A small-molecule ligand and the protein it binds are described below.
Small molecule (SMILES): CC(C)=CCOP(=O)(O)O

Sequence of chain 3.A:
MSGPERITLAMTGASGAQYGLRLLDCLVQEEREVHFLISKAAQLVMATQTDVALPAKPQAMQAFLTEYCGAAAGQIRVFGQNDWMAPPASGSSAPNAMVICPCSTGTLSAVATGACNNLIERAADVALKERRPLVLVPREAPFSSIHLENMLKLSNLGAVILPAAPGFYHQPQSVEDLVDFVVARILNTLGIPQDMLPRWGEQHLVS

Binding-site contacts:
Ligand atom PAJ contacts residue LYS129 of chain 5.A at 3.7 Å.
Ligand atom OAC contacts residue ARG139 of chain 3.A at 3.2 Å (salt-bridge).
Ligand atom CAB contacts residue TYR169 of chain 1.A at 3.7 Å (hydrophobic).
Ligand atom PAJ contacts residue ARG122 of chain 5.A at 3.8 Å.
Ligand atom CAG contacts residue FMN1 of chain 1.C at 3.4 Å.
Ligand atom OAH contacts residue GLY91 of chain 5.A at 3.9 Å.
Ligand atom OAE contacts residue ARG139 of chain 3.A at 3.7 Å.
Ligand atom OAC contacts residue GLU140 of chain 3.A at 3.8 Å.
Ligand atom CAA contacts residue FMN1 of chain 1.C at 3.6 Å.
Ligand atom CAF contacts residue SER90 of chain 5.A at 3.7 Å.
Ligand atom CAF contacts residue FMN1 of chain 1.C at 3.4 Å.
Ligand atom CAF contacts residue ARG122 of chain 5.A at 3.6 Å.
Ligand atom CAB contacts residue TRP200 of chain 1.A at 3.8 Å (hydrophobic).
Ligand atom PAJ contacts residue GLU140 of chain 3.A at 3.5 Å.
Ligand atom OAH contacts residue TYR169 of chain 1.A at 3.8 Å.
Ligand atom OAD contacts residue GLU140 of chain 3.A at 3.8 Å.
Ligand atom PAJ contacts residue TYR169 of chain 1.A at 3.8 Å.
Ligand atom PAJ contacts residue ARG185 of chain 1.A at 3.6 Å.
Ligand atom OAD contacts residue LYS129 of chain 5.A at 2.7 Å (salt-bridge).
Ligand atom OAH contacts residue SER90 of chain 5.A at 2.8 Å (h-bond).
Ligand atom OAC contacts residue TYR169 of chain 1.A at 3.0 Å (h-bond).
Ligand atom CAB contacts residue FMN1 of chain 1.C at 3.7 Å.
Ligand atom CAA contacts residue ALA89 of chain 5.A at 3.8 Å (hydrophobic).
Ligand atom CAI contacts residue FMN1 of chain 1.C at 3.6 Å.
Ligand atom CAG contacts residue ARG122 of chain 5.A at 3.7 Å.
Ligand atom OAE contacts residue LYS129 of chain 5.A at 3.8 Å.
Ligand atom OAE contacts residue ARG122 of chain 5.A at 2.9 Å (salt-bridge).
Ligand atom CAI contacts residue SER90 of chain 5.A at 3.6 Å.
Ligand atom PAJ contacts residue SER90 of chain 5.A at 3.7 Å.
Ligand atom CAA contacts residue TRP200 of chain 1.A at 3.7 Å (hydrophobic).
Ligand atom OAH contacts residue ARG122 of chain 5.A at 3.4 Å (salt-bridge).
Ligand atom CAG contacts residue TYR169 of chain 1.A at 3.6 Å (hydrophobic).
Ligand atom OAD contacts residue ARG185 of chain 1.A at 2.7 Å (salt-bridge).
Ligand atom OAD contacts residue SER90 of chain 5.A at 3.6 Å (h-bond).
Ligand atom CAF contacts residue ALA89 of chain 5.A at 3.5 Å (hydrophobic).
Ligand atom OAE contacts residue GLU140 of chain 3.A at 2.4 Å (salt-bridge).
Ligand atom OAD contacts residue GLY91 of chain 5.A at 2.8 Å (h-bond).
Ligand atom CAA contacts residue TRP84 of chain 5.A at 3.4 Å (hydrophobic).
Ligand atom CAG contacts residue SER90 of chain 5.A at 3.8 Å.
Ligand atom OAC contacts residue ARG185 of chain 1.A at 3.1 Å (salt-bridge).

Sequence of chain 1.A:
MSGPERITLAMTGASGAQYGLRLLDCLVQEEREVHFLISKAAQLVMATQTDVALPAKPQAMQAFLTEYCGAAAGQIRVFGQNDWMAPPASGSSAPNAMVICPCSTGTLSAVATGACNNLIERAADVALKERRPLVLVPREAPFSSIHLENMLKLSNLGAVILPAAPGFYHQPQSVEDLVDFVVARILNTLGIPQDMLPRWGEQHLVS

Sequence of chain 5.A:
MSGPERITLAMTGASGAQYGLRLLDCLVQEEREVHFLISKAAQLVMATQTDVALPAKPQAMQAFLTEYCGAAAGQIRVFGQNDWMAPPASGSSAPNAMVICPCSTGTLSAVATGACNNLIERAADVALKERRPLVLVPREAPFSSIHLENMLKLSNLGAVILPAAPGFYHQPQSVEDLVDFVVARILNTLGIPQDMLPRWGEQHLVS